Sequence of chain 1.A:
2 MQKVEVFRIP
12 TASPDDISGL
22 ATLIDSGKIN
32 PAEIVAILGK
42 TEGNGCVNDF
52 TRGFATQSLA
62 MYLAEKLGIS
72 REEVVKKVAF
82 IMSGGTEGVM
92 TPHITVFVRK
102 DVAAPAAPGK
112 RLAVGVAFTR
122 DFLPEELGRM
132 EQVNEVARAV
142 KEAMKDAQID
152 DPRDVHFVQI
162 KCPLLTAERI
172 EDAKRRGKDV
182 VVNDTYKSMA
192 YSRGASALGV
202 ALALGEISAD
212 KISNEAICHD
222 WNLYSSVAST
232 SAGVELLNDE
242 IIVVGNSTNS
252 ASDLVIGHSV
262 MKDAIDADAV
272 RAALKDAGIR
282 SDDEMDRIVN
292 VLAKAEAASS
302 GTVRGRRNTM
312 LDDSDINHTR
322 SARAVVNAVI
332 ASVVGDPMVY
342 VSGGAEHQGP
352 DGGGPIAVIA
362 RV

The small molecule below binds the protein below.
Small molecule (SMILES): OCCCO

Sequence of chain 1.C:
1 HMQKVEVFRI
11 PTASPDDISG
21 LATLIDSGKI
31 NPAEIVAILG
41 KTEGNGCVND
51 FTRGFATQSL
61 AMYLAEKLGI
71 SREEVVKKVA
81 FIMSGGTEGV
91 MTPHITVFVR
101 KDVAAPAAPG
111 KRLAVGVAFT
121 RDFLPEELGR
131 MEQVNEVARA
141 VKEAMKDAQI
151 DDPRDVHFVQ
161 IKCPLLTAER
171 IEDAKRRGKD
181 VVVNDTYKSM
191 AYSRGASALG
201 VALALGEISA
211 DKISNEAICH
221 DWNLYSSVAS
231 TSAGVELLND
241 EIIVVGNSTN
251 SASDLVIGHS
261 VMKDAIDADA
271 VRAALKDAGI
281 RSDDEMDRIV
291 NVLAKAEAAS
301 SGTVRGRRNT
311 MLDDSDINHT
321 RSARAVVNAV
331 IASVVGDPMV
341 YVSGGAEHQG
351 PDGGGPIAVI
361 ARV

Binding-site contacts:
Ligand atom O1 contacts residue ARG305 of chain 1.A at 3.7 Å.
Ligand atom C1 contacts residue ARG307 of chain 1.A at 4.2 Å.
Ligand atom C1 contacts residue ASP337 of chain 1.C at 3.8 Å.
Ligand atom O1 contacts residue GLY336 of chain 1.C at 3.6 Å.
Ligand atom O1 contacts residue ARG307 of chain 1.A at 4.3 Å.
Ligand atom O3 contacts residue GLY306 of chain 1.A at 4.3 Å.
Ligand atom C2 contacts residue ASP337 of chain 1.C at 4.1 Å.
Ligand atom C2 contacts residue ARG305 of chain 1.A at 4.2 Å.
Ligand atom O1 contacts residue ASP337 of chain 1.C at 3.8 Å.
Ligand atom C3 contacts residue ARG305 of chain 1.A at 3.6 Å.
Ligand atom C3 contacts residue ARG307 of chain 1.A at 4.4 Å.
Ligand atom C2 contacts residue ARG307 of chain 1.A at 3.4 Å.
Ligand atom O3 contacts residue ARG307 of chain 1.A at 3.9 Å.
Ligand atom O3 contacts residue ARG305 of chain 1.A at 3.5 Å (salt-bridge).